Sequence of chain 26.A:
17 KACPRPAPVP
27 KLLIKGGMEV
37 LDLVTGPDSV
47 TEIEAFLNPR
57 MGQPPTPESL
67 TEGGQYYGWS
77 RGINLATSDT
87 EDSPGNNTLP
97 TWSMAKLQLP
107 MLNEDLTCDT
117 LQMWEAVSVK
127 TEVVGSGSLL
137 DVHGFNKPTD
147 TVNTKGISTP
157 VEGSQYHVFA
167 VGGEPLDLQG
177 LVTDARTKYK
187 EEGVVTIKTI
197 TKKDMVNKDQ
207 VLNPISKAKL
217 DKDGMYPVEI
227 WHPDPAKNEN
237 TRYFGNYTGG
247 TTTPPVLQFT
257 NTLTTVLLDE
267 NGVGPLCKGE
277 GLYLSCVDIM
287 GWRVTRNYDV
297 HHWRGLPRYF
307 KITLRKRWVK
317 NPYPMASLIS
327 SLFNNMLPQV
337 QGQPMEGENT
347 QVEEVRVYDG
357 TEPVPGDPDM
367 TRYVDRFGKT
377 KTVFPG

Sequence of chain 26.B:
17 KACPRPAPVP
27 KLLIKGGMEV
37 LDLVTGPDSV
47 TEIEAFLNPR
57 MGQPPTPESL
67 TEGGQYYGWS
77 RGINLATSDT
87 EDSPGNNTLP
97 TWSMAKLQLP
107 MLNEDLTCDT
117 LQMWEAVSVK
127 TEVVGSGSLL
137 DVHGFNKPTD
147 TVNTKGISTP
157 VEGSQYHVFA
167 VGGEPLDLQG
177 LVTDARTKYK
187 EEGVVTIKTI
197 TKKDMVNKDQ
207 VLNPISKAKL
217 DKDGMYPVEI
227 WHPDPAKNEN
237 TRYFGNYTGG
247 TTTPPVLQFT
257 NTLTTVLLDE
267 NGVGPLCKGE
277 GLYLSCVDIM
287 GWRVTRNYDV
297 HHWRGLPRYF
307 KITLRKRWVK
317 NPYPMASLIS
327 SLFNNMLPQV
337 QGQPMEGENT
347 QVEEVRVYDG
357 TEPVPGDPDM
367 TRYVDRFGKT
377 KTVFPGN

This protein binds this small molecule.
Small molecule (SMILES): CC(=O)N[C@H]1[C@H]([C@H](O)[C@H](O)CO)O[C@@](O[C@H]2[C@@H](O)[C@@H](CO)O[C@@H](O[C@H]3[C@H](O)[C@@H](O)[C@H](O)O[C@@H]3CO)[C@@H]2O)(C(=O)O)C[C@@H]1O

Binding-site contacts:
Ligand atom O1A contacts residue TYR72 of chain 26.A at 3.7 Å.
Ligand atom O4 contacts residue HIS298 of chain 26.A at 2.7 Å (h-bond).
Ligand atom C10 contacts residue TYR72 of chain 26.A at 3.8 Å (hydrophobic).
Ligand atom C5 contacts residue TYR72 of chain 26.A at 3.7 Å (hydrophobic).
Ligand atom O8 contacts residue ARG77 of chain 26.A at 3.3 Å (salt-bridge).
Ligand atom O6 contacts residue ASN93 of chain 26.A at 2.9 Å (h-bond).
Ligand atom C6 contacts residue TYR72 of chain 26.A at 3.9 Å (hydrophobic).
Ligand atom C4 contacts residue HIS298 of chain 26.A at 3.6 Å.
Ligand atom C5 contacts residue ASN93 of chain 26.A at 3.6 Å.
Ligand atom C3 contacts residue VAL296 of chain 26.A at 3.4 Å (hydrophobic).
Ligand atom C11 contacts residue TYR72 of chain 26.A at 3.9 Å (hydrophobic).
Ligand atom O1B contacts residue ARG77 of chain 26.A at 3.0 Å (salt-bridge).
Ligand atom C3 contacts residue ARG77 of chain 26.A at 3.8 Å.
Ligand atom C11 contacts residue ASP85 of chain 26.B at 3.5 Å.
Ligand atom C1 contacts residue ARG77 of chain 26.A at 3.5 Å.
Ligand atom O4 contacts residue ILE79 of chain 26.A at 3.7 Å.
Ligand atom C3 contacts residue GLY78 of chain 26.A at 4.2 Å.
Ligand atom O4 contacts residue GLY78 of chain 26.A at 3.3 Å.
Ligand atom C1 contacts residue TYR72 of chain 26.A at 4.1 Å (hydrophobic).
Ligand atom O1B contacts residue TYR72 of chain 26.A at 4.1 Å.
Ligand atom O4 contacts residue TYR72 of chain 26.A at 4.2 Å.
Ligand atom C6 contacts residue THR94 of chain 26.A at 3.9 Å.
Ligand atom N5 contacts residue TYR72 of chain 26.A at 2.9 Å (h-bond).
Ligand atom O3 contacts residue GLY78 of chain 26.A at 3.6 Å.
Ligand atom C3 contacts residue HIS298 of chain 26.A at 4.1 Å.
Ligand atom O1A contacts residue ARG77 of chain 26.A at 3.1 Å.
Ligand atom C3 contacts residue GLY78 of chain 26.A at 3.7 Å.
Ligand atom O4 contacts residue THR291 of chain 26.A at 3.5 Å.
Ligand atom C2 contacts residue GLY78 of chain 26.A at 4.1 Å.
Ligand atom O4 contacts residue ASN80 of chain 26.A at 4.1 Å.
Ligand atom C1 contacts residue GLY78 of chain 26.A at 4.2 Å.
Ligand atom C6 contacts residue ASN93 of chain 26.A at 3.1 Å.
Ligand atom O8 contacts residue TYR72 of chain 26.A at 3.9 Å.
Ligand atom O10 contacts residue ASN293 of chain 26.A at 4.3 Å.
Ligand atom C4 contacts residue TYR72 of chain 26.A at 3.7 Å (hydrophobic).
Ligand atom O4 contacts residue VAL296 of chain 26.A at 3.7 Å.
Ligand atom C4 contacts residue ARG77 of chain 26.A at 4.3 Å.
Ligand atom C4 contacts residue VAL296 of chain 26.A at 4.2 Å (hydrophobic).
Ligand atom O1A contacts residue GLY78 of chain 26.A at 3.4 Å (h-bond).
Ligand atom C4 contacts residue GLY78 of chain 26.A at 3.6 Å.